Sequence of chain 35.A:
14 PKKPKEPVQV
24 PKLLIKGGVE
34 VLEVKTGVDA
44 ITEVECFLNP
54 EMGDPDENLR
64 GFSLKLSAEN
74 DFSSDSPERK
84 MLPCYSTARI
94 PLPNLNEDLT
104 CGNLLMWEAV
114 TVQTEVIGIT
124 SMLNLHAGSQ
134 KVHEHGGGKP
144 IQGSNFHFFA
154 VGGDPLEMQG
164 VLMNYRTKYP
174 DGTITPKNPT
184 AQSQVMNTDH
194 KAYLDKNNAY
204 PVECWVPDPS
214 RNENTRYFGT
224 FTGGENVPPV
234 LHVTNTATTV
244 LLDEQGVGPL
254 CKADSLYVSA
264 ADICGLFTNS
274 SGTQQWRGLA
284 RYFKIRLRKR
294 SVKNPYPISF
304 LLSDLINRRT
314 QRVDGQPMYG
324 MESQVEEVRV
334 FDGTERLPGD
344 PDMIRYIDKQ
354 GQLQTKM

Binding-site contacts:
Ligand atom O1A contacts residue THR276 of chain 35.E at 2.6 Å (h-bond).
Ligand atom C11 contacts residue PHE65 of chain 35.E at 3.7 Å (hydrophobic).
Ligand atom C11 contacts residue LEU62 of chain 35.E at 3.5 Å (hydrophobic).
Ligand atom O8 contacts residue LYS68 of chain 35.E at 3.3 Å.
Ligand atom O8 contacts residue ASN272 of chain 35.E at 3.5 Å (h-bond).
Ligand atom C11 contacts residue PHE270 of chain 35.E at 3.9 Å (hydrophobic).
Ligand atom O10 contacts residue LEU62 of chain 35.E at 2.8 Å.
Ligand atom C1 contacts residue THR276 of chain 35.E at 3.3 Å.
Ligand atom C11 contacts residue HIS138 of chain 35.D at 3.5 Å.
Ligand atom O1A contacts residue LYS68 of chain 35.E at 3.8 Å.
Ligand atom C7 contacts residue LEU62 of chain 35.E at 3.8 Å (hydrophobic).
Ligand atom O1B contacts residue SER274 of chain 35.E at 3.3 Å (h-bond).
Ligand atom O7 contacts residue LEU62 of chain 35.E at 3.3 Å.
Ligand atom N5 contacts residue LEU62 of chain 35.E at 3.9 Å.
Ligand atom N5 contacts residue ASN272 of chain 35.E at 3.2 Å (h-bond).
Ligand atom C11 contacts residue THR276 of chain 35.E at 3.4 Å.
Ligand atom O9 contacts residue LEU67 of chain 35.E at 3.1 Å.
Ligand atom O1B contacts residue THR276 of chain 35.E at 3.4 Å (h-bond).
Ligand atom C7 contacts residue GLN278 of chain 35.E at 3.9 Å.
Ligand atom C8 contacts residue GLN278 of chain 35.E at 3.7 Å.
Ligand atom N5 contacts residue GLN278 of chain 35.E at 3.7 Å.
Ligand atom O8 contacts residue THR276 of chain 35.E at 4.0 Å.
Ligand atom C11 contacts residue PHE75 of chain 35.A at 3.5 Å (hydrophobic).
Ligand atom C11 contacts residue GLN278 of chain 35.E at 3.5 Å.
Ligand atom O8 contacts residue GLN278 of chain 35.E at 3.5 Å (h-bond).
Ligand atom C9 contacts residue LEU67 of chain 35.E at 4.0 Å (hydrophobic).
Ligand atom C6 contacts residue LYS68 of chain 35.E at 4.0 Å.
Ligand atom C11 contacts residue ASN272 of chain 35.E at 3.5 Å.
Ligand atom O1B contacts residue LYS68 of chain 35.E at 3.1 Å.
Ligand atom C9 contacts residue GLN278 of chain 35.E at 3.3 Å.
Ligand atom C10 contacts residue ASN272 of chain 35.E at 3.9 Å.
Ligand atom C6 contacts residue ASN272 of chain 35.E at 3.7 Å.
Ligand atom C10 contacts residue LEU62 of chain 35.E at 3.1 Å (hydrophobic).
Ligand atom C9 contacts residue LYS68 of chain 35.E at 3.8 Å.
Ligand atom O9 contacts residue LYS68 of chain 35.E at 2.9 Å (salt-bridge).
Ligand atom O1A contacts residue ASN272 of chain 35.E at 3.6 Å.
Ligand atom O10 contacts residue PHE75 of chain 35.A at 3.9 Å.
Ligand atom C1 contacts residue LYS68 of chain 35.E at 3.8 Å.
Ligand atom O9 contacts residue GLN278 of chain 35.E at 4.0 Å.
Ligand atom C10 contacts residue GLN278 of chain 35.E at 4.0 Å.

Sequence of chain 35.E:
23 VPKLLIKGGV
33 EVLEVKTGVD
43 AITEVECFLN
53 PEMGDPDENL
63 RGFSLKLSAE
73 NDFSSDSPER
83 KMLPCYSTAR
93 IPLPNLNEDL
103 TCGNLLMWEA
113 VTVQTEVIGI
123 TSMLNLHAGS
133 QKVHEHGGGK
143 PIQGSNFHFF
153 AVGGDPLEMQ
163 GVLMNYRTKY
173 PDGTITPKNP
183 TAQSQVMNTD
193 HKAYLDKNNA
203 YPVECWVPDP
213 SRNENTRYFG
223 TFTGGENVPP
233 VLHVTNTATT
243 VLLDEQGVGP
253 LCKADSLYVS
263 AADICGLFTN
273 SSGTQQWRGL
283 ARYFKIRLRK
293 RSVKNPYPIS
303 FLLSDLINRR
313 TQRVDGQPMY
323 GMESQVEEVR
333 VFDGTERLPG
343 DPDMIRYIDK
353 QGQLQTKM

The protein below binds the small molecule below.
Small molecule (SMILES): CC(=O)N[C@H]1[C@H]([C@H](O)[C@H](O)CO)O[C@@](O[C@H](CO)[C@@H](O)[C@@H]2O[C@@H](C(=O)O)C[C@H](O)[C@H]2NC(C)=O)(C(=O)O)C[C@@H]1O

Sequence of chain 35.D:
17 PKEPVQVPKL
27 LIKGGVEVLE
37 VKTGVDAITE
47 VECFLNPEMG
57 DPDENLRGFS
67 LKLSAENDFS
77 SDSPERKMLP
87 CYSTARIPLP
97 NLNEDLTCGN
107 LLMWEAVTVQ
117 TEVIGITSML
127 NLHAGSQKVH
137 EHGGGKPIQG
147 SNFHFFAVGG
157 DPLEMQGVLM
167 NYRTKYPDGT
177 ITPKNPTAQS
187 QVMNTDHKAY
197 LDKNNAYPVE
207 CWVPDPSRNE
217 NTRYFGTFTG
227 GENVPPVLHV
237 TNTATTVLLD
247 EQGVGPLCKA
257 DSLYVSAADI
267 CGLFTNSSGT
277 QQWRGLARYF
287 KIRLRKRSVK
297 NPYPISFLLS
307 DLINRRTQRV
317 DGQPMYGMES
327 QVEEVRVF